Sequence of chain 6.A:
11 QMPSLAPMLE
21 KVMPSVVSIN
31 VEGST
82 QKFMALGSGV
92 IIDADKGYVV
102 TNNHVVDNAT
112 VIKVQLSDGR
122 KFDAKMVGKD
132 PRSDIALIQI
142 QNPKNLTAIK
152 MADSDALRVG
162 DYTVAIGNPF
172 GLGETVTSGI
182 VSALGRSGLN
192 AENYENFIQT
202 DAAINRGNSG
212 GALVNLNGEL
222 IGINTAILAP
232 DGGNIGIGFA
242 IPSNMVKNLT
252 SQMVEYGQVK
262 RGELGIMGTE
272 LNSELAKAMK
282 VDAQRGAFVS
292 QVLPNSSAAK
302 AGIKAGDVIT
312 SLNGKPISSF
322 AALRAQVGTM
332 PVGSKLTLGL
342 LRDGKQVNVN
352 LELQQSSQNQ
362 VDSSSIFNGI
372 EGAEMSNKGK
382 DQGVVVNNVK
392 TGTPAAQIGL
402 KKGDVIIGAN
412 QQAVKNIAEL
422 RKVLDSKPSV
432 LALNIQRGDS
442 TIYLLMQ

Binding-site contacts:
Ligand atom O2P contacts residue SER210 of chain 6.A at 2.4 Å (h-bond).
Ligand atom C2' contacts residue THR226 of chain 6.A at 3.4 Å.
Ligand atom C3' contacts residue ILE228 of chain 6.A at 3.3 Å (hydrophobic).
Ligand atom C1 contacts residue ARG207 of chain 6.A at 4.1 Å.
Ligand atom O2P contacts residue THR226 of chain 6.A at 3.3 Å (h-bond).
Ligand atom O3P contacts residue ASN209 of chain 6.A at 3.1 Å (h-bond).
Ligand atom C1 contacts residue SER210 of chain 6.A at 3.3 Å.
Ligand atom C3' contacts residue ASN206 of chain 6.A at 4.3 Å.
Ligand atom O3P contacts residue ARG207 of chain 6.A at 3.5 Å.
Ligand atom O2P contacts residue ASN206 of chain 6.A at 3.5 Å (h-bond).
Ligand atom P contacts residue GLY208 of chain 6.A at 3.8 Å.
Ligand atom C1' contacts residue ALA227 of chain 6.A at 3.5 Å (hydrophobic).
Ligand atom C3 contacts residue SER210 of chain 6.A at 3.5 Å.
Ligand atom P contacts residue HIS105 of chain 6.A at 4.0 Å.
Ligand atom C2 contacts residue HIS105 of chain 6.A at 3.0 Å.
Ligand atom C3' contacts residue ALA227 of chain 6.A at 3.7 Å (hydrophobic).
Ligand atom P contacts residue ASN206 of chain 6.A at 3.9 Å.
Ligand atom C1' contacts residue ILE228 of chain 6.A at 4.0 Å (hydrophobic).
Ligand atom C1 contacts residue GLY208 of chain 6.A at 4.2 Å.
Ligand atom C1' contacts residue SER210 of chain 6.A at 3.1 Å.
Ligand atom C2' contacts residue SER210 of chain 6.A at 3.2 Å.
Ligand atom C2' contacts residue ALA227 of chain 6.A at 3.9 Å (hydrophobic).
Ligand atom O3P contacts residue SER210 of chain 6.A at 2.4 Å (h-bond).
Ligand atom P contacts residue ARG207 of chain 6.A at 4.0 Å.
Ligand atom O3P contacts residue ASN206 of chain 6.A at 3.1 Å (h-bond).
Ligand atom C2' contacts residue HIS105 of chain 6.A at 3.9 Å.
Ligand atom O3P contacts residue GLY208 of chain 6.A at 2.6 Å (h-bond).
Ligand atom C1 contacts residue HIS105 of chain 6.A at 3.9 Å.
Ligand atom P contacts residue SER210 of chain 6.A at 1.4 Å.
Ligand atom O1P contacts residue SER210 of chain 6.A at 2.7 Å (h-bond).
Ligand atom C3 contacts residue GLY208 of chain 6.A at 3.7 Å.
Ligand atom C3 contacts residue VAL106 of chain 6.A at 4.3 Å (hydrophobic).
Ligand atom O1P contacts residue ARG207 of chain 6.A at 3.5 Å.
Ligand atom C2 contacts residue SER210 of chain 6.A at 3.8 Å.
Ligand atom O2P contacts residue ARG207 of chain 6.A at 4.3 Å.
Ligand atom O1P contacts residue GLY208 of chain 6.A at 3.9 Å.
Ligand atom C3 contacts residue LEU87 of chain 6.A at 3.2 Å (hydrophobic).
Ligand atom C1' contacts residue THR226 of chain 6.A at 3.1 Å.
Ligand atom P contacts residue THR226 of chain 6.A at 3.9 Å.
Ligand atom O1P contacts residue HIS105 of chain 6.A at 4.1 Å.

This small molecule binds to this protein.
Small molecule (SMILES): CC(C)O[PH](=O)OC(C)C